Binding-site contacts:
Ligand atom C2 contacts residue LEU158 of chain 1.A at 3.5 Å (hydrophobic).
Ligand atom N3 contacts residue ALA45 of chain 1.A at 4.0 Å.
Ligand atom C2 contacts residue ALA45 of chain 1.A at 3.5 Å (hydrophobic).
Ligand atom N3 contacts residue LEU103 of chain 1.A at 3.8 Å.
Ligand atom CAN contacts residue GLU110 of chain 1.A at 3.2 Å.
Ligand atom C2 contacts residue GLU102 of chain 1.A at 3.3 Å.
Ligand atom C4 contacts residue LEU103 of chain 1.A at 3.9 Å (hydrophobic).
Ligand atom C4 contacts residue CYS104 of chain 1.A at 3.8 Å (hydrophobic).
Ligand atom CAD contacts residue ASP169 of chain 1.A at 3.9 Å.
Ligand atom N1 contacts residue LEU158 of chain 1.A at 3.4 Å.
Ligand atom N3 contacts residue GLU102 of chain 1.A at 3.7 Å.
Ligand atom N3 contacts residue CYS104 of chain 1.A at 3.0 Å (h-bond).
Ligand atom OAV contacts residue LEU24 of chain 1.A at 3.8 Å.
Ligand atom OAT contacts residue LYS105 of chain 1.A at 3.5 Å (salt-bridge).
Ligand atom CAH contacts residue LEU103 of chain 1.A at 3.7 Å (hydrophobic).
Ligand atom CAP contacts residue GLU110 of chain 1.A at 3.7 Å.
Ligand atom CAZ contacts residue GLY106 of chain 1.A at 3.5 Å.
Ligand atom FAB contacts residue GLU63 of chain 1.A at 3.8 Å.
Ligand atom OAT contacts residue CYS104 of chain 1.A at 3.8 Å.
Ligand atom NBE contacts residue GLU110 of chain 1.A at 3.9 Å.
Ligand atom CAJ contacts residue LEU24 of chain 1.A at 3.3 Å (hydrophobic).
Ligand atom OAT contacts residue GLY106 of chain 1.A at 3.4 Å.
Ligand atom CAE contacts residue CYS168 of chain 1.A at 3.8 Å (hydrophobic).
Ligand atom CAA contacts residue CYS104 of chain 1.A at 3.3 Å (hydrophobic).
Ligand atom CAA contacts residue ARG22 of chain 1.A at 3.8 Å.
Ligand atom CBA contacts residue LEU24 of chain 1.A at 3.8 Å (hydrophobic).
Ligand atom NBE contacts residue LEU24 of chain 1.A at 3.8 Å.
Ligand atom CAZ contacts residue LEU24 of chain 1.A at 3.9 Å (hydrophobic).
Ligand atom CAI contacts residue LEU24 of chain 1.A at 3.8 Å (hydrophobic).
Ligand atom C6 contacts residue LEU158 of chain 1.A at 3.7 Å (hydrophobic).
Ligand atom CL contacts residue LYS47 of chain 1.A at 3.5 Å.
Ligand atom CAG contacts residue VAL32 of chain 1.A at 3.7 Å (hydrophobic).
Ligand atom CAH contacts residue CYS104 of chain 1.A at 3.3 Å (hydrophobic).
Ligand atom C2 contacts residue CYS104 of chain 1.A at 3.9 Å (hydrophobic).
Ligand atom N1 contacts residue ALA45 of chain 1.A at 3.8 Å.
Ligand atom CAK contacts residue GLN107 of chain 1.A at 3.8 Å.
Ligand atom CAK contacts residue LEU24 of chain 1.A at 3.9 Å (hydrophobic).
Ligand atom CAO contacts residue GLU110 of chain 1.A at 3.7 Å.
Ligand atom CAA contacts residue LYS105 of chain 1.A at 3.5 Å.
Ligand atom FAB contacts residue LYS47 of chain 1.A at 3.3 Å.

Sequence of chain 1.A:
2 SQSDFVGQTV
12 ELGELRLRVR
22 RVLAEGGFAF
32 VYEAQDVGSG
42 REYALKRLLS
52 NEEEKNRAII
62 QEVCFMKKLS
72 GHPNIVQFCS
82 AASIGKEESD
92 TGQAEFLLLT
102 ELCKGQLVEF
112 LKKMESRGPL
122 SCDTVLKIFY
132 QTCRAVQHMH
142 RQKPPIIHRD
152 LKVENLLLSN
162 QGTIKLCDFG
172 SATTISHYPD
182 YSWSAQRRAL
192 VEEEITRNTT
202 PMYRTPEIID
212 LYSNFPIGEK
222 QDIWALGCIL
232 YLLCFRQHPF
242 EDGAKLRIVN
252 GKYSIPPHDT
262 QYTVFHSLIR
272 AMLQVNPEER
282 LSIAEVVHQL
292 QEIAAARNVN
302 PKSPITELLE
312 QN

This protein binds this small molecule.
Small molecule (SMILES): COc1cc2ncnc(Nc3ccc(F)c(Cl)c3)c2cc1OCCCN1CCOCC1